Binding-site contacts:
Ligand atom OP3 contacts residue THR197 of chain 1.D at 3.2 Å.
Ligand atom OP3 contacts residue THR194 of chain 1.D at 3.2 Å (h-bond).
Ligand atom N1 contacts residue SER287 of chain 1.D at 2.9 Å (h-bond).
Ligand atom C contacts residue SER84 of chain 1.D at 3.1 Å.
Ligand atom OP3 contacts residue LYS56 of chain 1.D at 2.5 Å (salt-bridge).
Ligand atom C5 contacts residue GLY243 of chain 1.D at 3.6 Å.
Ligand atom O contacts residue ASN86 of chain 1.D at 3.3 Å (h-bond).
Ligand atom OP2 contacts residue GLY195 of chain 1.D at 3.4 Å (h-bond).
Ligand atom C2A contacts residue ASN86 of chain 1.D at 3.1 Å.
Ligand atom CA contacts residue SER84 of chain 1.D at 2.9 Å.
Ligand atom OXT contacts residue SER84 of chain 1.D at 3.1 Å (h-bond).
Ligand atom O3A contacts residue ASN86 of chain 1.D at 2.9 Å (h-bond).
Ligand atom P contacts residue THR197 of chain 1.D at 3.5 Å.
Ligand atom OXT contacts residue THR83 of chain 1.D at 3.3 Å.
Ligand atom C2 contacts residue SER287 of chain 1.D at 3.5 Å.
Ligand atom C4A contacts residue GLY243 of chain 1.D at 3.3 Å.
Ligand atom C4A contacts residue LYS56 of chain 1.D at 3.6 Å.
Ligand atom CB contacts residue SER84 of chain 1.D at 3.5 Å.
Ligand atom OP1 contacts residue GLY195 of chain 1.D at 2.9 Å (h-bond).
Ligand atom C6 contacts residue ILE244 of chain 1.D at 3.5 Å (hydrophobic).
Ligand atom C4 contacts residue GLY243 of chain 1.D at 3.4 Å.
Ligand atom O contacts residue THR87 of chain 1.D at 2.8 Å (h-bond).
Ligand atom CB contacts residue TYR246 of chain 1.D at 3.1 Å (hydrophobic).
Ligand atom P contacts residue LYS56 of chain 1.D at 3.2 Å.
Ligand atom O contacts residue SER84 of chain 1.D at 3.4 Å (h-bond).
Ligand atom C5A contacts residue GLY193 of chain 1.D at 3.4 Å.
Ligand atom C2A contacts residue SER287 of chain 1.D at 3.2 Å.
Ligand atom OP2 contacts residue THR194 of chain 1.D at 2.3 Å (h-bond).
Ligand atom OP1 contacts residue GLY193 of chain 1.D at 3.1 Å (h-bond).
Ligand atom P contacts residue THR194 of chain 1.D at 3.2 Å.
Ligand atom C contacts residue GLN159 of chain 1.D at 3.4 Å.
Ligand atom OP1 contacts residue THR197 of chain 1.D at 3.2 Å.
Ligand atom OP2 contacts residue LYS56 of chain 1.D at 2.9 Å (salt-bridge).
Ligand atom OP2 contacts residue GLY193 of chain 1.D at 3.3 Å.
Ligand atom C3 contacts residue GLY243 of chain 1.D at 3.5 Å.
Ligand atom C2A contacts residue ASP314 of chain 1.D at 3.3 Å.
Ligand atom N1 contacts residue PRO313 of chain 1.D at 3.3 Å.
Ligand atom OXT contacts residue GLN159 of chain 1.D at 2.4 Å (h-bond).
Ligand atom O3A contacts residue SER84 of chain 1.D at 3.5 Å (h-bond).
Ligand atom N contacts residue SER84 of chain 1.D at 3.1 Å (h-bond).

This protein binds this small molecule.
Small molecule (SMILES): C=C(NCc1c(COP(=O)(O)O)cnc(C)c1O)C(=O)O

Sequence of chain 1.D:
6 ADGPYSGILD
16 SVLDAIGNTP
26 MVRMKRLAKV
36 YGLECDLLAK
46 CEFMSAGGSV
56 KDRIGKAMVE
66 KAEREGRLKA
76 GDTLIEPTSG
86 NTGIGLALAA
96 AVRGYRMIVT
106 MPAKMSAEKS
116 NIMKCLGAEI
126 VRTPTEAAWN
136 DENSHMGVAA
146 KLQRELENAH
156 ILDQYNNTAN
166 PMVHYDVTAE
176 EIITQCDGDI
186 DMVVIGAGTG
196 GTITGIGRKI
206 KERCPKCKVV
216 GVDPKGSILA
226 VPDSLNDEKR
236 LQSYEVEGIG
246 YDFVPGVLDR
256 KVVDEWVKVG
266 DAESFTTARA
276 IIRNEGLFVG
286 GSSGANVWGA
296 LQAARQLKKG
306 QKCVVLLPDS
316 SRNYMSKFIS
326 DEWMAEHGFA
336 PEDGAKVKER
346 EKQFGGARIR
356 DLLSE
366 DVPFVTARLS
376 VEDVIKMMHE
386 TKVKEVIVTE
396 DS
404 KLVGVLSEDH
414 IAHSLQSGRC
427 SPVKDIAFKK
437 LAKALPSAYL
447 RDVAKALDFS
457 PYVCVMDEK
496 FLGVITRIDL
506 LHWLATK